This protein binds this small molecule.
Small molecule (SMILES): CC(=O)N[C@@H]1[C@@H](O)[C@H](O)[C@@H](CO)O[C@H]1O

Binding-site contacts:
Ligand atom C5 contacts residue GLU153 of chain 1.B at 4.3 Å.
Ligand atom O7 contacts residue GLU152 of chain 1.B at 3.6 Å (salt-bridge).
Ligand atom O5 contacts residue ILE154 of chain 1.B at 3.2 Å (h-bond).
Ligand atom O6 contacts residue GLU153 of chain 1.B at 3.9 Å.
Ligand atom C3 contacts residue GLN212 of chain 1.B at 3.9 Å.
Ligand atom C5 contacts residue GLN212 of chain 1.B at 4.5 Å.
Ligand atom C7 contacts residue ASN173 of chain 1.B at 3.5 Å.
Ligand atom C1 contacts residue ILE154 of chain 1.B at 3.9 Å (hydrophobic).
Ligand atom C2 contacts residue GLU152 of chain 1.B at 3.7 Å.
Ligand atom O5 contacts residue GLU153 of chain 1.B at 3.3 Å.
Ligand atom C1 contacts residue GLN212 of chain 1.B at 4.3 Å.
Ligand atom C8 contacts residue ASN173 of chain 1.B at 4.3 Å.
Ligand atom O7 contacts residue ASN173 of chain 1.B at 3.6 Å.
Ligand atom N2 contacts residue ASN173 of chain 1.B at 2.9 Å (h-bond).
Ligand atom O5 contacts residue GLU152 of chain 1.B at 4.0 Å.
Ligand atom O6 contacts residue ILE154 of chain 1.B at 3.5 Å (h-bond).
Ligand atom O6 contacts residue LYS216 of chain 1.B at 3.8 Å.
Ligand atom C1 contacts residue GLU152 of chain 1.B at 3.7 Å.
Ligand atom N2 contacts residue GLU152 of chain 1.B at 4.3 Å.
Ligand atom C1 contacts residue GLU153 of chain 1.B at 4.0 Å.
Ligand atom C3 contacts residue ASN173 of chain 1.B at 3.6 Å.
Ligand atom O5 contacts residue ASN173 of chain 1.B at 2.4 Å (h-bond).
Ligand atom C6 contacts residue GLU153 of chain 1.B at 4.0 Å.
Ligand atom C6 contacts residue ILE154 of chain 1.B at 4.2 Å (hydrophobic).
Ligand atom C2 contacts residue ASN173 of chain 1.B at 2.3 Å.
Ligand atom C7 contacts residue GLU152 of chain 1.B at 4.3 Å.
Ligand atom C5 contacts residue ILE154 of chain 1.B at 4.3 Å (hydrophobic).
Ligand atom C1 contacts residue ASN173 of chain 1.B at 1.4 Å.
Ligand atom O6 contacts residue GLN212 of chain 1.B at 4.4 Å.
Ligand atom C4 contacts residue ASN173 of chain 1.B at 4.0 Å.
Ligand atom C5 contacts residue ASN173 of chain 1.B at 3.6 Å.
Ligand atom O4 contacts residue GLN212 of chain 1.B at 4.3 Å.

Sequence of chain 1.B:
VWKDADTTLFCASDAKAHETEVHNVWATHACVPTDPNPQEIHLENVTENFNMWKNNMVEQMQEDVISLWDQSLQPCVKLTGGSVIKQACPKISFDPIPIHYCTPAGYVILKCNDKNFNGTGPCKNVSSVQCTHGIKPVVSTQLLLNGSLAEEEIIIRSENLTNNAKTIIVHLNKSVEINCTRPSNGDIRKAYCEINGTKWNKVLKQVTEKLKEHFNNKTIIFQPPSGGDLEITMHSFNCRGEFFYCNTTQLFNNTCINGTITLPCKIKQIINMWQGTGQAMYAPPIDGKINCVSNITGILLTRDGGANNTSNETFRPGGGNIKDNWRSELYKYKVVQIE